Binding-site contacts:
Ligand atom C7 contacts residue ASN87 of chain 45.A at 3.1 Å.
Ligand atom C6 contacts residue LEU151 of chain 45.A at 3.8 Å (hydrophobic).
Ligand atom C3 contacts residue ASN87 of chain 45.A at 3.8 Å.
Ligand atom C6 contacts residue LEU91 of chain 45.A at 3.7 Å (hydrophobic).
Ligand atom C1 contacts residue SER89 of chain 45.A at 4.5 Å.
Ligand atom O7 contacts residue ASP85 of chain 45.A at 3.4 Å (salt-bridge).
Ligand atom C4 contacts residue ASN87 of chain 45.A at 4.2 Å.
Ligand atom O6 contacts residue LEU91 of chain 45.A at 4.1 Å.
Ligand atom C7 contacts residue ASP85 of chain 45.A at 4.4 Å.
Ligand atom O4 contacts residue LEU151 of chain 45.A at 4.1 Å.
Ligand atom N2 contacts residue ASN87 of chain 45.A at 2.8 Å (h-bond).
Ligand atom C5 contacts residue ASN87 of chain 45.A at 3.7 Å.
Ligand atom C5 contacts residue LEU151 of chain 45.A at 4.1 Å (hydrophobic).
Ligand atom O7 contacts residue ASN87 of chain 45.A at 3.0 Å (h-bond).
Ligand atom C2 contacts residue ASN87 of chain 45.A at 2.4 Å.
Ligand atom C1 contacts residue ASN87 of chain 45.A at 1.4 Å.
Ligand atom O5 contacts residue ASN87 of chain 45.A at 2.4 Å (h-bond).
Ligand atom C8 contacts residue ASN87 of chain 45.A at 4.3 Å.

The protein below binds the small molecule below.
Small molecule (SMILES): CC(=O)N[C@@H]1[C@@H](O)[C@H](O)[C@@H](CO)O[C@H]1O

Sequence of chain 45.A:
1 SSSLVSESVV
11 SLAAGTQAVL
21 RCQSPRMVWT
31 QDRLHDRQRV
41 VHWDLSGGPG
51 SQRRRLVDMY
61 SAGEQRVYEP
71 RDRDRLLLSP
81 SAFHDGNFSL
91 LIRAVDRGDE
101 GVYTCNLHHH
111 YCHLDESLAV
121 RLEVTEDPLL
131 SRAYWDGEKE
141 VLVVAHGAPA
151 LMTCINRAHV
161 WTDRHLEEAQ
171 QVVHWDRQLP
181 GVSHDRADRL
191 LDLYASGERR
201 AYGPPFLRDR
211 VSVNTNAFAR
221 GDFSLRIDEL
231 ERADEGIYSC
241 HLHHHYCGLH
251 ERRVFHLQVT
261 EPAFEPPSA